The protein below binds the small molecule below.
Small molecule (SMILES): CC(C)[C@H](NC(=O)CNC(=O)[C@H](CO)NC(=O)[C@@H]1CCCN1C(=O)[C@@H](N)CO)C(=O)N[C@@H](Cc1ccccc1)C(=O)N[C@H](C(=O)N[C@@H](Cc1ccccc1)C(=O)NCC=O)[C@@H](C)O

Binding-site contacts:
Ligand atom O contacts residue THR107 of chain 1.A at 3.5 Å.
Ligand atom CG1 contacts residue GLN176 of chain 5.A at 3.4 Å.
Ligand atom O contacts residue GLY106 of chain 1.A at 3.1 Å (h-bond).
Ligand atom CE1 contacts residue LYS70 of chain 1.A at 3.6 Å.
Ligand atom C contacts residue ASN53 of chain 1.A at 3.5 Å.
Ligand atom CA contacts residue GLN176 of chain 5.A at 3.7 Å.
Ligand atom CZ contacts residue PRO38 of chain 5.A at 3.6 Å (hydrophobic).
Ligand atom CD1 contacts residue ASN57 of chain 1.A at 3.3 Å.
Ligand atom N contacts residue ASN53 of chain 1.A at 3.8 Å.
Ligand atom CE1 contacts residue MET66 of chain 1.A at 3.6 Å (hydrophobic).
Ligand atom N contacts residue ASN57 of chain 1.A at 3.1 Å (h-bond).
Ligand atom CZ contacts residue SER41 of chain 5.A at 3.7 Å.
Ligand atom CD2 contacts residue LEU56 of chain 1.A at 3.6 Å (hydrophobic).
Ligand atom CA contacts residue ASN53 of chain 1.A at 3.6 Å.
Ligand atom OG contacts residue GLN176 of chain 5.A at 3.3 Å (h-bond).
Ligand atom O contacts residue ASN53 of chain 1.A at 3.1 Å (h-bond).
Ligand atom N contacts residue ASN57 of chain 1.A at 3.0 Å (h-bond).
Ligand atom CD contacts residue ARG143 of chain 5.A at 3.7 Å.
Ligand atom N contacts residue GLN176 of chain 5.A at 3.2 Å (h-bond).
Ligand atom O contacts residue GLN176 of chain 5.A at 3.7 Å.
Ligand atom CE1 contacts residue PRO38 of chain 5.A at 3.7 Å (hydrophobic).
Ligand atom CA contacts residue ASN139 of chain 5.A at 3.6 Å.
Ligand atom N contacts residue GLN176 of chain 5.A at 3.2 Å (h-bond).
Ligand atom CG2 contacts residue ILE37 of chain 5.A at 3.6 Å (hydrophobic).
Ligand atom CA contacts residue ASN57 of chain 1.A at 3.4 Å.
Ligand atom CB contacts residue ASN53 of chain 1.A at 3.1 Å.
Ligand atom CZ contacts residue MET66 of chain 1.A at 3.2 Å (hydrophobic).
Ligand atom N contacts residue ASN57 of chain 1.A at 3.0 Å (h-bond).
Ligand atom CG contacts residue ARG143 of chain 5.A at 3.5 Å.
Ligand atom CB contacts residue GLN176 of chain 5.A at 3.3 Å.
Ligand atom CG2 contacts residue PRO38 of chain 5.A at 3.8 Å (hydrophobic).
Ligand atom CD2 contacts residue ASN57 of chain 1.A at 3.2 Å.
Ligand atom O contacts residue ARG173 of chain 5.A at 3.1 Å (salt-bridge).
Ligand atom CG2 contacts residue PRO34 of chain 5.A at 3.3 Å (hydrophobic).
Ligand atom CE2 contacts residue ILE37 of chain 5.A at 3.7 Å (hydrophobic).
Ligand atom OG1 contacts residue ARG173 of chain 5.A at 3.7 Å.
Ligand atom CA contacts residue GLN176 of chain 5.A at 3.3 Å.
Ligand atom OG contacts residue ALA177 of chain 5.A at 3.0 Å (h-bond).
Ligand atom C contacts residue GLN176 of chain 5.A at 3.6 Å.
Ligand atom CA contacts residue ASN57 of chain 1.A at 3.8 Å.

Sequence of chain 5.A:
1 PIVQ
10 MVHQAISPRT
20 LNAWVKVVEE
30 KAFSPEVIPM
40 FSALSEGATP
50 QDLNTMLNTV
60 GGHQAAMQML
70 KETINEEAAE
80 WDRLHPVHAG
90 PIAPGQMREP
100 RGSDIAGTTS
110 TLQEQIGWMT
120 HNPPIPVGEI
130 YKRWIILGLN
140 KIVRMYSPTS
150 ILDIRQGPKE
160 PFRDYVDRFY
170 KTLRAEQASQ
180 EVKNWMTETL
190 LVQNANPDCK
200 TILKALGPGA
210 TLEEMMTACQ

Sequence of chain 1.A:
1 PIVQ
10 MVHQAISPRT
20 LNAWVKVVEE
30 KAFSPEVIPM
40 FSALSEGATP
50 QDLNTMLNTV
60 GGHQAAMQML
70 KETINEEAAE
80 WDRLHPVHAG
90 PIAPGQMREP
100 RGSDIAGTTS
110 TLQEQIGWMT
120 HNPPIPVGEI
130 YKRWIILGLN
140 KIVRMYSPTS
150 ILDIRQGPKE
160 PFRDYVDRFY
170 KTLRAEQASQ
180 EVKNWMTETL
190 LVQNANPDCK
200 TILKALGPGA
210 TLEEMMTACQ